Binding-site contacts:
Ligand atom C4 contacts residue GLU197 of chain 1.A at 3.8 Å.
Ligand atom C1 contacts residue ARG287 of chain 1.A at 3.6 Å.
Ligand atom C5 contacts residue ASP70 of chain 1.A at 3.9 Å.
Ligand atom C6 contacts residue GLU197 of chain 1.A at 3.5 Å.
Ligand atom C11 contacts residue TRP98 of chain 1.A at 4.0 Å (hydrophobic).
Ligand atom C10 contacts residue ARG71 of chain 1.A at 3.8 Å.
Ligand atom C7 contacts residue ARG212 of chain 1.A at 3.8 Å.
Ligand atom N4 contacts residue ASP70 of chain 1.A at 3.0 Å (salt-bridge).
Ligand atom C81 contacts residue ARG144 of chain 1.A at 3.6 Å.
Ligand atom O1A contacts residue ARG37 of chain 1.A at 3.0 Å (salt-bridge).
Ligand atom C91 contacts residue ASN214 of chain 1.A at 3.8 Å.
Ligand atom O1B contacts residue ARG287 of chain 1.A at 2.8 Å (salt-bridge).
Ligand atom N4 contacts residue GLU38 of chain 1.A at 2.7 Å (salt-bridge).
Ligand atom C1 contacts residue TYR321 of chain 1.A at 3.0 Å (hydrophobic).
Ligand atom O10 contacts residue ASP70 of chain 1.A at 3.2 Å.
Ligand atom C4 contacts residue GLU38 of chain 1.A at 3.6 Å.
Ligand atom C81 contacts residue SER166 of chain 1.A at 3.9 Å.
Ligand atom C4 contacts residue TYR321 of chain 1.A at 3.5 Å (hydrophobic).
Ligand atom O10 contacts residue ARG71 of chain 1.A at 2.8 Å (salt-bridge).
Ligand atom C91 contacts residue ARG212 of chain 1.A at 3.8 Å.
Ligand atom C3 contacts residue ARG37 of chain 1.A at 3.8 Å.
Ligand atom C82 contacts residue ARG144 of chain 1.A at 3.8 Å.
Ligand atom O1B contacts residue TYR321 of chain 1.A at 3.4 Å (h-bond).
Ligand atom C3 contacts residue GLU38 of chain 1.A at 3.7 Å.
Ligand atom O1A contacts residue ARG287 of chain 1.A at 2.9 Å (salt-bridge).
Ligand atom C7 contacts residue TYR321 of chain 1.A at 3.2 Å (hydrophobic).
Ligand atom C3 contacts residue TYR321 of chain 1.A at 3.2 Å (hydrophobic).
Ligand atom C7 contacts residue GLU197 of chain 1.A at 3.9 Å.
Ligand atom C2 contacts residue TYR321 of chain 1.A at 2.8 Å (hydrophobic).
Ligand atom C9 contacts residue GLU197 of chain 1.A at 4.0 Å.
Ligand atom O1B contacts residue ARG212 of chain 1.A at 2.9 Å (salt-bridge).
Ligand atom C82 contacts residue ARG71 of chain 1.A at 3.7 Å.
Ligand atom C9 contacts residue GLU196 of chain 1.A at 3.6 Å.
Ligand atom O1A contacts residue TYR321 of chain 1.A at 3.4 Å (h-bond).
Ligand atom C91 contacts residue GLU196 of chain 1.A at 3.7 Å.
Ligand atom C3 contacts residue ASP70 of chain 1.A at 3.3 Å.
Ligand atom C1 contacts residue ARG212 of chain 1.A at 3.8 Å.
Ligand atom C91 contacts residue SER166 of chain 1.A at 4.0 Å.
Ligand atom C6 contacts residue TYR321 of chain 1.A at 3.8 Å (hydrophobic).
Ligand atom C4 contacts residue ASP70 of chain 1.A at 3.6 Å.

Sequence of chain 1.A:
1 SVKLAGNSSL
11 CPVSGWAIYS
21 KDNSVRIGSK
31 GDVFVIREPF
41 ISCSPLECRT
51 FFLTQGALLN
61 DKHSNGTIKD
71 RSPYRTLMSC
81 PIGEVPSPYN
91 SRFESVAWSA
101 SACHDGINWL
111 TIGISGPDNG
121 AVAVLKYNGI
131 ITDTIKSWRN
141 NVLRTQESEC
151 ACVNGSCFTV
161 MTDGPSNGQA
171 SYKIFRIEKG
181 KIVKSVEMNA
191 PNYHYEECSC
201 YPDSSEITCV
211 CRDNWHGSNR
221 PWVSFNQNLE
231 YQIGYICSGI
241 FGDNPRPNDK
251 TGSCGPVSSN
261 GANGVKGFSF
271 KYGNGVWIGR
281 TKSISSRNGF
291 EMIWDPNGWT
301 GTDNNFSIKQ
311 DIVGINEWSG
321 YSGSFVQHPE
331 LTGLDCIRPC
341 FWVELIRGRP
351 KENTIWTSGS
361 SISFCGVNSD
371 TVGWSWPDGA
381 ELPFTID

A small-molecule ligand and the protein it binds are described below.
Small molecule (SMILES): CCC(CC)O[C@@H]1C=C(C(=O)O)C[C@H](N)[C@H]1NC(C)=O